Sequence of chain 3.B:
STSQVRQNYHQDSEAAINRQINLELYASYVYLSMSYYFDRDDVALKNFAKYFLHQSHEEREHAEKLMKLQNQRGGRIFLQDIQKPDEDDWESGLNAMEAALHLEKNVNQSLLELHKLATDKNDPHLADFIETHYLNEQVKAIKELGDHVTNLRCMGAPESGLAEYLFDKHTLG

Sequence of chain 3.D:
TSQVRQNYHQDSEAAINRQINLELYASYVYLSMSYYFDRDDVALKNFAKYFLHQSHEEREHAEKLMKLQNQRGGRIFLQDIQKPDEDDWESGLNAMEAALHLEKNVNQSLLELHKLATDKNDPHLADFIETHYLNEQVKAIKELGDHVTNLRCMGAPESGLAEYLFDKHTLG

Binding-site contacts:
Ligand atom O19 contacts residue CYS157 of chain 3.B at 3.2 Å (h-bond).
Ligand atom C18 contacts residue CYS157 of chain 3.B at 2.8 Å (hydrophobic).
Ligand atom C21 contacts residue CYS157 of chain 3.B at 2.8 Å (hydrophobic).
Ligand atom N17 contacts residue CYS157 of chain 3.B at 3.9 Å.
Ligand atom C22 contacts residue CYS157 of chain 3.B at 3.9 Å (hydrophobic).
Ligand atom C20 contacts residue CYS157 of chain 3.B at 1.8 Å (hydrophobic).
Ligand atom O19 contacts residue GLY164 of chain 3.D at 3.8 Å.

The protein below binds the small molecule below.
Small molecule (SMILES): CCCCSC(=S)SC(C)(C)C(=O)NCCN1C(=O)CCC1=O